Sequence of chain 1.C:
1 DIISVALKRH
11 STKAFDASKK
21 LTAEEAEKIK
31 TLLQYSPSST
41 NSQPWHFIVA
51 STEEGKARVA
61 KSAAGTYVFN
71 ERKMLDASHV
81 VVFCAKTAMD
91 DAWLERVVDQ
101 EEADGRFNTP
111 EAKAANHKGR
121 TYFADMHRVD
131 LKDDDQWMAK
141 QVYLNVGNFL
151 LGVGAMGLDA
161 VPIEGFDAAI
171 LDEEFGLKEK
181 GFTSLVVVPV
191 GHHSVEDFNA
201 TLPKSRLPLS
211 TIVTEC

Sequence of chain 1.D:
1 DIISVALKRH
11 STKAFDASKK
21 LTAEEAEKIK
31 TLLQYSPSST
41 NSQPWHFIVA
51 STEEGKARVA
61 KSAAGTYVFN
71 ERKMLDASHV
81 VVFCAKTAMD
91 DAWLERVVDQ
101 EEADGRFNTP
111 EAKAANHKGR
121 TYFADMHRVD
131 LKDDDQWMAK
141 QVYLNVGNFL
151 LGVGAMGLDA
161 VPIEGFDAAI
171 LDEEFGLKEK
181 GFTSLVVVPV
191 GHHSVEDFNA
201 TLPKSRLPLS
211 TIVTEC

Binding-site contacts:
Ligand atom O1 contacts residue PHE123 of chain 1.D at 4.4 Å.
Ligand atom C3 contacts residue FMN1 of chain 1.I at 3.2 Å.
Ligand atom C5 contacts residue FMN1 of chain 1.I at 3.5 Å.
Ligand atom N contacts residue FMN1 of chain 1.I at 3.2 Å.
Ligand atom O2 contacts residue GLU164 of chain 1.C at 4.2 Å.
Ligand atom C2 contacts residue GLU164 of chain 1.C at 3.9 Å.
Ligand atom C4 contacts residue FMN1 of chain 1.I at 3.3 Å.
Ligand atom C5 contacts residue PHE69 of chain 1.C at 4.2 Å (hydrophobic).
Ligand atom O2 contacts residue TYR67 of chain 1.C at 3.6 Å.
Ligand atom O2' contacts residue FMN1 of chain 1.I at 2.6 Å (h-bond).
Ligand atom C contacts residue PHE123 of chain 1.D at 3.8 Å (hydrophobic).
Ligand atom O1' contacts residue FMN1 of chain 1.I at 3.5 Å (h-bond).
Ligand atom C contacts residue GLU164 of chain 1.C at 3.9 Å.
Ligand atom C4 contacts residue PHE123 of chain 1.D at 4.4 Å (hydrophobic).
Ligand atom C3 contacts residue THR40 of chain 1.D at 3.4 Å.
Ligand atom N contacts residue THR40 of chain 1.D at 3.8 Å.
Ligand atom O1 contacts residue GLU164 of chain 1.C at 3.5 Å.
Ligand atom C2 contacts residue SER39 of chain 1.D at 3.2 Å.
Ligand atom C1 contacts residue GLU164 of chain 1.C at 4.4 Å.
Ligand atom O2' contacts residue THR40 of chain 1.D at 2.8 Å (h-bond).
Ligand atom C4 contacts residue SER39 of chain 1.D at 4.5 Å.
Ligand atom C6 contacts residue FMN1 of chain 1.I at 3.6 Å.
Ligand atom C6 contacts residue GLY165 of chain 1.C at 4.4 Å.
Ligand atom C4 contacts residue THR40 of chain 1.D at 3.7 Å.
Ligand atom O1 contacts residue GLY165 of chain 1.C at 4.0 Å.
Ligand atom O2 contacts residue PHE123 of chain 1.D at 3.3 Å.
Ligand atom O2' contacts residue SER39 of chain 1.D at 4.0 Å.
Ligand atom C1 contacts residue GLY165 of chain 1.C at 4.0 Å.
Ligand atom O2 contacts residue GLY165 of chain 1.C at 3.4 Å.
Ligand atom C1 contacts residue PHE123 of chain 1.D at 3.8 Å (hydrophobic).
Ligand atom C5 contacts residue PHE123 of chain 1.D at 3.6 Å (hydrophobic).
Ligand atom C6 contacts residue PHE69 of chain 1.C at 4.0 Å (hydrophobic).
Ligand atom C3 contacts residue SER39 of chain 1.D at 3.2 Å.
Ligand atom C6 contacts residue PHE123 of chain 1.D at 3.3 Å (hydrophobic).
Ligand atom C1 contacts residue FMN1 of chain 1.I at 3.9 Å.
Ligand atom C2 contacts residue FMN1 of chain 1.I at 3.6 Å.
Ligand atom C2 contacts residue THR40 of chain 1.D at 4.0 Å.
Ligand atom C contacts residue GLY165 of chain 1.C at 3.7 Å.

The protein below binds the small molecule below.
Small molecule (SMILES): O=C(O)c1ccc([N+](=O)[O-])cc1